The protein below binds the small molecule below.
Small molecule (SMILES): CC(=O)N[C@@H]1[C@@H](O)[C@H](O)[C@@H](CO)O[C@H]1O

Sequence of chain 8.F:
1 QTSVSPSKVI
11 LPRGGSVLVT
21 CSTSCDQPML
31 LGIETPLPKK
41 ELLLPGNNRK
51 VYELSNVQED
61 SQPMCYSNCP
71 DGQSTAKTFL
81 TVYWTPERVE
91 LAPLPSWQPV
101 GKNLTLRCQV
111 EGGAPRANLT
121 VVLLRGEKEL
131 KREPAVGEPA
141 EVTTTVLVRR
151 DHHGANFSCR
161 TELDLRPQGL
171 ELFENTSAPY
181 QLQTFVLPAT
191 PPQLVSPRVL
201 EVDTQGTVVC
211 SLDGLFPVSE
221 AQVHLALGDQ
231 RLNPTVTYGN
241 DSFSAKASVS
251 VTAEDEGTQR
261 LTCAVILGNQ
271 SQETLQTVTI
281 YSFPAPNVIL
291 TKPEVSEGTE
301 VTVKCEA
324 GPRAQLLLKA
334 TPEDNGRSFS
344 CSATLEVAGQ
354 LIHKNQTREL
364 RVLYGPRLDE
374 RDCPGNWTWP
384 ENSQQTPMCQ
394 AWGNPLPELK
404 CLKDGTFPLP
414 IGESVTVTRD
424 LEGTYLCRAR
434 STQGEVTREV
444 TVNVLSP

Binding-site contacts:
Ligand atom O5 contacts residue ASN240 of chain 8.F at 2.4 Å (h-bond).
Ligand atom N2 contacts residue ASN240 of chain 8.F at 2.8 Å (h-bond).
Ligand atom O7 contacts residue ASN240 of chain 8.F at 3.0 Å (h-bond).
Ligand atom C5 contacts residue ASN240 of chain 8.F at 3.7 Å.
Ligand atom C3 contacts residue ASN240 of chain 8.F at 3.7 Å.
Ligand atom C4 contacts residue ASN240 of chain 8.F at 4.3 Å.
Ligand atom C2 contacts residue ASN240 of chain 8.F at 2.5 Å.
Ligand atom C1 contacts residue ASN240 of chain 8.F at 1.5 Å.
Ligand atom O7 contacts residue GLY239 of chain 8.F at 3.6 Å.
Ligand atom C8 contacts residue ASN240 of chain 8.F at 3.9 Å.
Ligand atom C7 contacts residue ASN240 of chain 8.F at 3.2 Å.